Binding-site contacts:
Ligand atom OXT contacts residue VAL22 of chain 1.A at 3.9 Å.
Ligand atom N contacts residue GLY24 of chain 1.A at 4.3 Å.
Ligand atom N contacts residue GLY1 of chain 1.O at 4.5 Å.
Ligand atom C contacts residue TRP25 of chain 1.A at 3.3 Å (hydrophobic).
Ligand atom N contacts residue VAL22 of chain 1.A at 3.3 Å.
Ligand atom CA contacts residue VAL27 of chain 1.A at 3.8 Å (hydrophobic).
Ligand atom N contacts residue GLY26 of chain 1.A at 2.6 Å (h-bond).
Ligand atom N contacts residue ASN23 of chain 1.A at 3.0 Å (h-bond).
Ligand atom OXT contacts residue GLY1 of chain 1.O at 3.6 Å.
Ligand atom CA contacts residue TRP25 of chain 1.A at 3.7 Å (hydrophobic).
Ligand atom N contacts residue VAL27 of chain 1.A at 4.2 Å.
Ligand atom CA contacts residue ASN23 of chain 1.A at 4.4 Å.
Ligand atom C contacts residue VAL22 of chain 1.A at 4.2 Å (hydrophobic).
Ligand atom CA contacts residue VAL22 of chain 1.A at 3.6 Å (hydrophobic).
Ligand atom C contacts residue GLY26 of chain 1.A at 4.2 Å.
Ligand atom N contacts residue TRP25 of chain 1.A at 3.6 Å (h-bond).
Ligand atom O contacts residue TRP25 of chain 1.A at 3.2 Å.
Ligand atom O contacts residue GLY26 of chain 1.A at 4.3 Å.
Ligand atom OXT contacts residue TRP25 of chain 1.A at 3.5 Å.
Ligand atom CA contacts residue GLY26 of chain 1.A at 3.1 Å.

Sequence of chain 1.A:
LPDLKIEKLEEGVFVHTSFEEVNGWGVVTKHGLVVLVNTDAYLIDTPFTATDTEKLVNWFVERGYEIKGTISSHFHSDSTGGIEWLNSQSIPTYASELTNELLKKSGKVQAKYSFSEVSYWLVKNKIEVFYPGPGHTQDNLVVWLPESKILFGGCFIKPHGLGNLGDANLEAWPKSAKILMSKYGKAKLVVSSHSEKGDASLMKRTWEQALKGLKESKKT

This protein binds this small molecule.
Small molecule (SMILES): NCC(=O)O